Sequence of chain 1.B:
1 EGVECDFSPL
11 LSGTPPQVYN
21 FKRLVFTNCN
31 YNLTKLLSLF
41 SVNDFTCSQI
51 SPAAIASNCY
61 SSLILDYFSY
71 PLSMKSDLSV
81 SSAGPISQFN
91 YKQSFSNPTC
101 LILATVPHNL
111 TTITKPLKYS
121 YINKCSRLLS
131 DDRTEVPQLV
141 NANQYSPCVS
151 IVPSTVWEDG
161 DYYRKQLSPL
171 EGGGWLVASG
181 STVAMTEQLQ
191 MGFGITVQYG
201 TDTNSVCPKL

Binding-site contacts:
Ligand atom C5 contacts residue THR34 of chain 1.B at 4.1 Å.
Ligand atom C1 contacts residue LYS35 of chain 1.B at 4.3 Å.
Ligand atom C8 contacts residue LYS209 of chain 1.B at 3.2 Å.
Ligand atom C2 contacts residue ASN32 of chain 1.B at 2.7 Å.
Ligand atom C7 contacts residue ASN32 of chain 1.B at 3.4 Å.
Ligand atom O7 contacts residue LYS209 of chain 1.B at 4.4 Å.
Ligand atom C8 contacts residue LEU210 of chain 1.B at 3.7 Å (hydrophobic).
Ligand atom C1 contacts residue ASN32 of chain 1.B at 1.4 Å.
Ligand atom C4 contacts residue ASN32 of chain 1.B at 4.3 Å.
Ligand atom O7 contacts residue ASN32 of chain 1.B at 3.3 Å (h-bond).
Ligand atom C6 contacts residue THR34 of chain 1.B at 4.5 Å.
Ligand atom O5 contacts residue ASN32 of chain 1.B at 2.3 Å (h-bond).
Ligand atom C5 contacts residue ASN32 of chain 1.B at 3.6 Å.
Ligand atom C5 contacts residue LYS35 of chain 1.B at 4.1 Å.
Ligand atom N2 contacts residue ASN32 of chain 1.B at 3.1 Å (h-bond).
Ligand atom O5 contacts residue LYS35 of chain 1.B at 3.5 Å.
Ligand atom C7 contacts residue LYS209 of chain 1.B at 4.2 Å.
Ligand atom C6 contacts residue LYS35 of chain 1.B at 3.8 Å.
Ligand atom C6 contacts residue SER38 of chain 1.B at 4.3 Å.
Ligand atom O6 contacts residue LYS35 of chain 1.B at 3.4 Å.
Ligand atom C3 contacts residue ASN32 of chain 1.B at 3.9 Å.

This protein binds this small molecule.
Small molecule (SMILES): CC(=O)N[C@H]1[C@H](O[C@H]2[C@H](O)[C@@H](NC(C)=O)CO[C@@H]2CO)O[C@H](CO)[C@@H](O)[C@@H]1O